Sequence of chain 2.B:
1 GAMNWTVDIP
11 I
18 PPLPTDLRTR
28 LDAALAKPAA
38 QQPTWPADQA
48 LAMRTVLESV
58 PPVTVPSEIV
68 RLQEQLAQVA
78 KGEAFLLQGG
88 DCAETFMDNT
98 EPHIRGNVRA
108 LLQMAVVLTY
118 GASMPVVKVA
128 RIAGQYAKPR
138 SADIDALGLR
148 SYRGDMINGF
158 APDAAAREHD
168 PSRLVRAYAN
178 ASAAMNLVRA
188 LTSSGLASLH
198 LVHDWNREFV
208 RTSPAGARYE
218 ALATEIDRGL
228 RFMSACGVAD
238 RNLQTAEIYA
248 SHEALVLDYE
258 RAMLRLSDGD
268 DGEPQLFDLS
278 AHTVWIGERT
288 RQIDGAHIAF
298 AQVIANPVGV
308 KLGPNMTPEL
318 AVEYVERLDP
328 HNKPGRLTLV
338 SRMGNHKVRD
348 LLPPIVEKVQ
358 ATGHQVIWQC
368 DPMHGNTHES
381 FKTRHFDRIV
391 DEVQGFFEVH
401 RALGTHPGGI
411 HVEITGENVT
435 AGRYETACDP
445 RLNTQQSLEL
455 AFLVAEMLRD

The protein below binds the small molecule below.
Small molecule (SMILES): N[C@@H](Cc1ccccc1)C(=O)O

Binding-site contacts:
Ligand atom CD2 contacts residue LEU273 of chain 2.B at 4.3 Å (hydrophobic).
Ligand atom CE2 contacts residue LEU20 of chain 2.B at 4.2 Å (hydrophobic).
Ligand atom CE2 contacts residue ARG262 of chain 2.B at 4.2 Å.
Ligand atom C contacts residue ARG25 of chain 2.B at 4.1 Å.
Ligand atom C contacts residue ARG258 of chain 2.B at 3.3 Å.
Ligand atom C contacts residue GLU55 of chain 2.B at 3.8 Å.
Ligand atom N contacts residue ALA259 of chain 2.B at 4.3 Å.
Ligand atom CE1 contacts residue PO41 of chain 2.L at 4.0 Å.
Ligand atom CD1 contacts residue PO41 of chain 2.L at 3.9 Å.
Ligand atom CA contacts residue GLU55 of chain 2.B at 3.4 Å.
Ligand atom OXT contacts residue ARG258 of chain 2.B at 2.5 Å (salt-bridge).
Ligand atom N contacts residue GLU55 of chain 2.B at 2.9 Å (salt-bridge).
Ligand atom CB contacts residue LEU20 of chain 2.B at 3.9 Å (hydrophobic).
Ligand atom CA contacts residue ARG25 of chain 2.B at 4.0 Å.
Ligand atom CA contacts residue ARG258 of chain 2.B at 4.4 Å.
Ligand atom CG contacts residue LEU20 of chain 2.B at 3.9 Å (hydrophobic).
Ligand atom O contacts residue ARG25 of chain 2.B at 3.1 Å (salt-bridge).
Ligand atom OXT contacts residue LEU28 of chain 2.B at 4.3 Å.
Ligand atom N contacts residue ARG258 of chain 2.B at 3.3 Å (salt-bridge).
Ligand atom CE2 contacts residue LEU273 of chain 2.B at 4.3 Å (hydrophobic).
Ligand atom O contacts residue ARG258 of chain 2.B at 2.8 Å (salt-bridge).
Ligand atom CG contacts residue ARG25 of chain 2.B at 4.1 Å.
Ligand atom CE2 contacts residue LEU261 of chain 2.B at 3.5 Å (hydrophobic).
Ligand atom O contacts residue LEU28 of chain 2.B at 4.2 Å.
Ligand atom CD2 contacts residue LEU261 of chain 2.B at 3.8 Å (hydrophobic).
Ligand atom CE1 contacts residue LEU20 of chain 2.B at 4.1 Å (hydrophobic).
Ligand atom C contacts residue LEU28 of chain 2.B at 4.2 Å (hydrophobic).
Ligand atom CZ contacts residue LEU20 of chain 2.B at 4.2 Å (hydrophobic).
Ligand atom CB contacts residue ARG25 of chain 2.B at 3.5 Å.
Ligand atom CD1 contacts residue ARG25 of chain 2.B at 4.0 Å.
Ligand atom CD1 contacts residue LEU20 of chain 2.B at 4.0 Å (hydrophobic).
Ligand atom CD2 contacts residue LEU20 of chain 2.B at 4.3 Å (hydrophobic).
Ligand atom CB contacts residue LEU28 of chain 2.B at 3.7 Å (hydrophobic).
Ligand atom CZ contacts residue LEU261 of chain 2.B at 4.5 Å (hydrophobic).
Ligand atom OXT contacts residue GLU55 of chain 2.B at 4.0 Å.